Sequence of chain 1.D:
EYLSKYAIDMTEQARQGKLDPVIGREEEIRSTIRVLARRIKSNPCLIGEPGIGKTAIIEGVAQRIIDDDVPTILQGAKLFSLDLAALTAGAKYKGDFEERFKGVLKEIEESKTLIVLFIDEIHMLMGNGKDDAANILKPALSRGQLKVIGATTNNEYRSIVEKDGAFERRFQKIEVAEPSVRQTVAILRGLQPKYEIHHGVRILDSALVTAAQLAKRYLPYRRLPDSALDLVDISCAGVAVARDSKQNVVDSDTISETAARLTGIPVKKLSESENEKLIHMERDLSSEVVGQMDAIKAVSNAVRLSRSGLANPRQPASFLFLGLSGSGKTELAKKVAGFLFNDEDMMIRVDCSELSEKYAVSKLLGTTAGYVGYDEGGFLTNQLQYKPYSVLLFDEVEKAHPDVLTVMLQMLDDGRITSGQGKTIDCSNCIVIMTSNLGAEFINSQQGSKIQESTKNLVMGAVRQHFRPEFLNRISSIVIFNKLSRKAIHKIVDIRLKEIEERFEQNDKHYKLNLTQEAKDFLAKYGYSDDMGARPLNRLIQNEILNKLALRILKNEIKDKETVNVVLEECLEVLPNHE

This small molecule binds to this protein.
Small molecule (SMILES): Nc1ncnc2c1ncn2[C@@H]1O[C@H](COP(=O)(O)OP(=O)(O)OP(O)(O)=S)[C@@H](O)[C@H]1O

Sequence of chain 1.C:
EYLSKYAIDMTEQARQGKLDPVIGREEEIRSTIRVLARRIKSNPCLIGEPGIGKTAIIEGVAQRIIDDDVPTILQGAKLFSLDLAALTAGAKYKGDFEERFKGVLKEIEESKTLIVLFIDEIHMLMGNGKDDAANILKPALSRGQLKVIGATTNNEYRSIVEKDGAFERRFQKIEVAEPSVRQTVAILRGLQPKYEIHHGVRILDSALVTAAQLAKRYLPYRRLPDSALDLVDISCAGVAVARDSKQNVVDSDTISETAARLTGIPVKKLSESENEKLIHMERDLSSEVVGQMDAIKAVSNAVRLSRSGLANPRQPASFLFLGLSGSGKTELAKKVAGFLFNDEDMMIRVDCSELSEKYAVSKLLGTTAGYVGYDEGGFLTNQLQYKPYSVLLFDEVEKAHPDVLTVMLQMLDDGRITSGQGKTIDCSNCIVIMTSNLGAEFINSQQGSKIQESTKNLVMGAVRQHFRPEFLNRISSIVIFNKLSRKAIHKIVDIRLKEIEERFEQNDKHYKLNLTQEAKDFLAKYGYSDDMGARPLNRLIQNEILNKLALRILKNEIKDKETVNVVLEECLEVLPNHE

Binding-site contacts:
Ligand atom O2B contacts residue GLY215 of chain 1.D at 3.6 Å.
Ligand atom N6 contacts residue ILE351 of chain 1.D at 3.6 Å.
Ligand atom C4 contacts residue ALA220 of chain 1.D at 3.6 Å (hydrophobic).
Ligand atom S1G contacts residue PRO214 of chain 1.D at 2.8 Å (h-bond).
Ligand atom S1G contacts residue ARG334 of chain 1.C at 3.7 Å.
Ligand atom O2' contacts residue LEU355 of chain 1.D at 3.2 Å.
Ligand atom O3B contacts residue GLY215 of chain 1.D at 3.2 Å.
Ligand atom O2A contacts residue ALA220 of chain 1.D at 3.2 Å (h-bond).
Ligand atom O2B contacts residue LYS218 of chain 1.D at 2.8 Å (salt-bridge).
Ligand atom PA contacts residue THR219 of chain 1.D at 3.6 Å.
Ligand atom O3G contacts residue PRO214 of chain 1.D at 3.0 Å (h-bond).
Ligand atom O5' contacts residue LYS205 of chain 1.C at 3.7 Å.
Ligand atom N6 contacts residue ARG189 of chain 1.D at 3.5 Å.
Ligand atom O2A contacts residue GLY217 of chain 1.D at 3.0 Å.
Ligand atom O2' contacts residue LEU393 of chain 1.D at 3.6 Å.
Ligand atom O2' contacts residue ASP184 of chain 1.D at 3.1 Å (salt-bridge).
Ligand atom C2 contacts residue ILE187 of chain 1.D at 3.6 Å (hydrophobic).
Ligand atom O2A contacts residue LYS218 of chain 1.D at 3.0 Å (salt-bridge).
Ligand atom N1 contacts residue ILE187 of chain 1.D at 3.0 Å (h-bond).
Ligand atom O2B contacts residue PRO214 of chain 1.D at 3.7 Å.
Ligand atom O2A contacts residue THR219 of chain 1.D at 2.7 Å (h-bond).
Ligand atom N6 contacts residue ILE187 of chain 1.D at 2.9 Å (h-bond).
Ligand atom O2B contacts residue GLY217 of chain 1.D at 2.9 Å (h-bond).
Ligand atom O1A contacts residue THR219 of chain 1.D at 2.7 Å (h-bond).
Ligand atom C6 contacts residue ILE187 of chain 1.D at 3.8 Å (hydrophobic).
Ligand atom O3' contacts residue ASP184 of chain 1.D at 3.5 Å (salt-bridge).
Ligand atom N1 contacts residue VAL186 of chain 1.D at 3.5 Å.
Ligand atom S1G contacts residue ARG333 of chain 1.C at 3.0 Å.
Ligand atom O2B contacts residue ILE216 of chain 1.D at 3.1 Å (h-bond).
Ligand atom O2G contacts residue ARG334 of chain 1.C at 2.9 Å (salt-bridge).
Ligand atom O3B contacts residue PRO214 of chain 1.D at 2.4 Å (h-bond).
Ligand atom PB contacts residue PRO214 of chain 1.D at 3.6 Å.
Ligand atom C2 contacts residue PRO185 of chain 1.D at 3.2 Å (hydrophobic).
Ligand atom C5 contacts residue ALA220 of chain 1.D at 3.6 Å (hydrophobic).
Ligand atom C8 contacts residue PRO389 of chain 1.D at 3.7 Å (hydrophobic).
Ligand atom N1 contacts residue PRO185 of chain 1.D at 3.8 Å.
Ligand atom O3' contacts residue ILE204 of chain 1.C at 3.4 Å.
Ligand atom O1B contacts residue THR219 of chain 1.D at 3.0 Å (h-bond).
Ligand atom C8 contacts residue GLY217 of chain 1.D at 3.7 Å.
Ligand atom PG contacts residue PRO214 of chain 1.D at 2.9 Å.